This protein binds this small molecule.
Small molecule (SMILES): CC(C)C[C@H](NC(=O)OCc1ccccc1)C(=O)N[C@H](CO)C[C@@H]1CCNC1=O

Sequence of chain 1.B:
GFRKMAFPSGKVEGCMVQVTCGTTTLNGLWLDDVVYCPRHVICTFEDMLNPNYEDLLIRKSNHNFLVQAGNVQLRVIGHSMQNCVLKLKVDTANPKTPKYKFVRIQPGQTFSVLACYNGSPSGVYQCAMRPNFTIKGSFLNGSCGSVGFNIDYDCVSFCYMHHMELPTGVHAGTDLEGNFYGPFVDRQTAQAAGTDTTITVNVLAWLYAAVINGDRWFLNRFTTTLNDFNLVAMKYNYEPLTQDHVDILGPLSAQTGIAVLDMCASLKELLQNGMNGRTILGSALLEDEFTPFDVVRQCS

Binding-site contacts:
Ligand atom C3 contacts residue ALA190 of chain 1.B at 3.4 Å (hydrophobic).
Ligand atom N28 contacts residue GLU165 of chain 1.B at 3.1 Å (salt-bridge).
Ligand atom O8 contacts residue GLU165 of chain 1.B at 3.9 Å.
Ligand atom C6 contacts residue GLN188 of chain 1.B at 3.8 Å.
Ligand atom O22 contacts residue SER143 of chain 1.B at 3.3 Å (h-bond).
Ligand atom C17 contacts residue HIS163 of chain 1.B at 3.7 Å.
Ligand atom O30 contacts residue GLU165 of chain 1.B at 3.6 Å.
Ligand atom C24 contacts residue HIS162 of chain 1.B at 3.8 Å.
Ligand atom O22 contacts residue CYS144 of chain 1.B at 2.8 Å (h-bond).
Ligand atom O22 contacts residue GLY142 of chain 1.B at 3.3 Å (h-bond).
Ligand atom C9 contacts residue GLN188 of chain 1.B at 3.8 Å.
Ligand atom N19 contacts residue HIS163 of chain 1.B at 2.9 Å (h-bond).
Ligand atom C24 contacts residue CYS144 of chain 1.B at 3.2 Å (hydrophobic).
Ligand atom C13 contacts residue GLN188 of chain 1.B at 3.5 Å.
Ligand atom C26 contacts residue ASN141 of chain 1.B at 3.3 Å.
Ligand atom N11 contacts residue GLN188 of chain 1.B at 3.0 Å (h-bond).
Ligand atom C3 contacts residue THR189 of chain 1.B at 3.6 Å.
Ligand atom C16 contacts residue ARG187 of chain 1.B at 3.4 Å.
Ligand atom O30 contacts residue PHE139 of chain 1.B at 3.5 Å.
Ligand atom C15 contacts residue MET48 of chain 1.B at 3.8 Å (hydrophobic).
Ligand atom C21 contacts residue CYS144 of chain 1.B at 1.8 Å (hydrophobic).
Ligand atom N28 contacts residue PHE139 of chain 1.B at 3.5 Å (h-bond).
Ligand atom O10 contacts residue GLU165 of chain 1.B at 2.9 Å (salt-bridge).
Ligand atom O8 contacts residue GLN188 of chain 1.B at 3.3 Å (h-bond).
Ligand atom C29 contacts residue HIS162 of chain 1.B at 3.8 Å.
Ligand atom C2 contacts residue ALA190 of chain 1.B at 3.6 Å (hydrophobic).
Ligand atom C12 contacts residue GLN188 of chain 1.B at 3.8 Å.
Ligand atom C2 contacts residue THR189 of chain 1.B at 3.1 Å.
Ligand atom C21 contacts residue HIS40 of chain 1.B at 3.8 Å.
Ligand atom C12 contacts residue HIS163 of chain 1.B at 3.5 Å.
Ligand atom N19 contacts residue CYS144 of chain 1.B at 3.0 Å (h-bond).
Ligand atom O30 contacts residue HIS162 of chain 1.B at 2.7 Å (h-bond).
Ligand atom C26 contacts residue LEU140 of chain 1.B at 3.8 Å (hydrophobic).
Ligand atom C27 contacts residue ASN141 of chain 1.B at 3.5 Å.
Ligand atom C29 contacts residue GLU165 of chain 1.B at 3.6 Å.
Ligand atom C1 contacts residue GLU165 of chain 1.B at 3.6 Å.
Ligand atom C20 contacts residue CYS144 of chain 1.B at 2.7 Å (hydrophobic).
Ligand atom O10 contacts residue MET164 of chain 1.B at 3.4 Å.
Ligand atom O30 contacts residue HIS171 of chain 1.B at 3.6 Å.
Ligand atom C7 contacts residue GLU165 of chain 1.B at 3.1 Å.